Sequence of chain 2.D:
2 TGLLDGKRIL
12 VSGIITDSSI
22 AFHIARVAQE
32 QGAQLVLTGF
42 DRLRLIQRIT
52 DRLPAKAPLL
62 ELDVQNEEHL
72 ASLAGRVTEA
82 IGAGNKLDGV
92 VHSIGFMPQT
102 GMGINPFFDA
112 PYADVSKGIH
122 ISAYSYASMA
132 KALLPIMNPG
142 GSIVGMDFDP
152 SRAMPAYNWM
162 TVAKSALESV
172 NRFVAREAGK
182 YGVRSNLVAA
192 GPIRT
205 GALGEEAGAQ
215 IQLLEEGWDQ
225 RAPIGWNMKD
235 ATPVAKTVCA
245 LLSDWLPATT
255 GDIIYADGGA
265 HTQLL

Binding-site contacts:
Ligand atom C16 contacts residue PHE149 of chain 1.C at 3.8 Å (hydrophobic).
Ligand atom C19 contacts residue ALA157 of chain 1.C at 4.0 Å (hydrophobic).
Ligand atom C12 contacts residue MET103 of chain 1.C at 3.5 Å (hydrophobic).
Ligand atom C19 contacts residue LEU218 of chain 1.C at 3.8 Å (hydrophobic).
Ligand atom C18 contacts residue MET155 of chain 1.C at 3.6 Å (hydrophobic).
Ligand atom C16 contacts residue LEU218 of chain 1.C at 3.4 Å (hydrophobic).
Ligand atom C11 contacts residue MET161 of chain 1.C at 4.0 Å (hydrophobic).
Ligand atom C21 contacts residue LEU218 of chain 1.C at 3.4 Å (hydrophobic).
Ligand atom C1 contacts residue NAD1 of chain 1.J at 3.5 Å.
Ligand atom C17 contacts residue TYR158 of chain 1.C at 4.0 Å (hydrophobic).
Ligand atom C20 contacts residue PRO156 of chain 1.C at 3.2 Å (hydrophobic).
Ligand atom C11 contacts residue PHE97 of chain 1.C at 3.4 Å (hydrophobic).
Ligand atom C15 contacts residue PHE149 of chain 1.C at 4.0 Å (hydrophobic).
Ligand atom C14 contacts residue NAD1 of chain 1.J at 3.7 Å.
Ligand atom C14 contacts residue PHE149 of chain 1.C at 3.8 Å (hydrophobic).
Ligand atom C8 contacts residue NAD1 of chain 1.J at 3.7 Å.
Ligand atom O7 contacts residue NAD1 of chain 1.J at 3.3 Å.
Ligand atom C19 contacts residue PRO156 of chain 1.C at 3.4 Å (hydrophobic).
Ligand atom C18 contacts residue PRO156 of chain 1.C at 3.3 Å (hydrophobic).
Ligand atom C18 contacts residue LEU218 of chain 1.C at 3.8 Å (hydrophobic).
Ligand atom C10 contacts residue GLY96 of chain 1.C at 3.2 Å.
Ligand atom O17 contacts residue TYR158 of chain 1.C at 2.7 Å (h-bond).
Ligand atom C5 contacts residue NAD1 of chain 1.J at 3.5 Å.
Ligand atom C13 contacts residue MET161 of chain 1.C at 4.0 Å (hydrophobic).
Ligand atom C6 contacts residue NAD1 of chain 1.J at 3.5 Å.
Ligand atom O17 contacts residue NAD1 of chain 1.J at 2.7 Å (h-bond).
Ligand atom C11 contacts residue GLY96 of chain 1.C at 3.5 Å.
Ligand atom C10 contacts residue PHE97 of chain 1.C at 3.6 Å (hydrophobic).
Ligand atom C9 contacts residue NAD1 of chain 1.J at 3.7 Å.
Ligand atom C3 contacts residue NAD1 of chain 1.J at 3.4 Å.
Ligand atom C1 contacts residue TYR158 of chain 1.C at 3.5 Å (hydrophobic).
Ligand atom C4 contacts residue NAD1 of chain 1.J at 3.4 Å.
Ligand atom O17 contacts residue LYS165 of chain 1.C at 3.8 Å.
Ligand atom C11 contacts residue MET98 of chain 1.C at 4.0 Å (hydrophobic).
Ligand atom C1 contacts residue PHE149 of chain 1.C at 3.8 Å (hydrophobic).
Ligand atom C6 contacts residue TYR158 of chain 1.C at 3.4 Å (hydrophobic).
Ligand atom C15 contacts residue TYR158 of chain 1.C at 3.9 Å (hydrophobic).
Ligand atom C13 contacts residue MET103 of chain 1.C at 3.6 Å (hydrophobic).
Ligand atom C12 contacts residue MET161 of chain 1.C at 3.7 Å (hydrophobic).
Ligand atom C2 contacts residue NAD1 of chain 1.J at 3.3 Å.

This small molecule binds to this protein.
Small molecule (SMILES): CCCCCCCCc1ccc(Oc2ccccc2)c(O)c1

Sequence of chain 1.C:
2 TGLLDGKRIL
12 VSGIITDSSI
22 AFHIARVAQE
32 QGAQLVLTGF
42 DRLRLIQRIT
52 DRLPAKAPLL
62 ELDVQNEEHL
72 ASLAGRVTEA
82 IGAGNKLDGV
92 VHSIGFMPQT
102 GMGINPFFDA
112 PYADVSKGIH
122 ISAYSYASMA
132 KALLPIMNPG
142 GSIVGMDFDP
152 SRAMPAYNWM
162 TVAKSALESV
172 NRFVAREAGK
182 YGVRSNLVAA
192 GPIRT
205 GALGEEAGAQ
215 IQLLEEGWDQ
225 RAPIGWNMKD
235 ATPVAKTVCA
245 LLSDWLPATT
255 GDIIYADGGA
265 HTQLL